This protein binds this small molecule.
Small molecule (SMILES): CC(=O)N[C@@H]1[C@@H](O)[C@H](O)[C@@H](CO)O[C@H]1O

Binding-site contacts:
Ligand atom C3 contacts residue ASN59 of chain 1.A at 3.8 Å.
Ligand atom O7 contacts residue SER35 of chain 1.A at 3.3 Å.
Ligand atom O5 contacts residue ASN59 of chain 1.A at 2.3 Å (h-bond).
Ligand atom C8 contacts residue ARG58 of chain 1.A at 4.0 Å.
Ligand atom C7 contacts residue SER35 of chain 1.A at 4.2 Å.
Ligand atom O7 contacts residue ALA34 of chain 1.A at 3.6 Å (h-bond).
Ligand atom C5 contacts residue ASN59 of chain 1.A at 3.6 Å.
Ligand atom C7 contacts residue ALA34 of chain 1.A at 3.7 Å (hydrophobic).
Ligand atom C8 contacts residue SER56 of chain 1.A at 3.7 Å.
Ligand atom O7 contacts residue ASN59 of chain 1.A at 4.0 Å.
Ligand atom C7 contacts residue ASN59 of chain 1.A at 3.7 Å.
Ligand atom C4 contacts residue ASN59 of chain 1.A at 4.2 Å.
Ligand atom C1 contacts residue ASN59 of chain 1.A at 1.4 Å.
Ligand atom N2 contacts residue ASN59 of chain 1.A at 3.0 Å (h-bond).
Ligand atom C8 contacts residue ALA34 of chain 1.A at 3.3 Å (hydrophobic).
Ligand atom C2 contacts residue ASN59 of chain 1.A at 2.5 Å.

Sequence of chain 1.A:
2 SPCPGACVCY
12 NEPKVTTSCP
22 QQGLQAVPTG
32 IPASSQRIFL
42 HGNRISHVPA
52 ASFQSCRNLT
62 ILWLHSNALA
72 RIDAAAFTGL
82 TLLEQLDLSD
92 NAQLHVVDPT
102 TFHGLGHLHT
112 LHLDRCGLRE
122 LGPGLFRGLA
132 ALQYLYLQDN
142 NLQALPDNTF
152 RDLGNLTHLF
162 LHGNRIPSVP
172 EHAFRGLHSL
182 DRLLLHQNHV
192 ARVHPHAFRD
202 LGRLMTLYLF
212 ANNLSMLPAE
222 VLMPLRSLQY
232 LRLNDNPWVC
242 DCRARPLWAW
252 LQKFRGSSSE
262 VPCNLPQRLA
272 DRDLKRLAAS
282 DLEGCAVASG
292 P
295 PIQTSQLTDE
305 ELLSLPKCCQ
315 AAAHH